Sequence of chain 1.B:
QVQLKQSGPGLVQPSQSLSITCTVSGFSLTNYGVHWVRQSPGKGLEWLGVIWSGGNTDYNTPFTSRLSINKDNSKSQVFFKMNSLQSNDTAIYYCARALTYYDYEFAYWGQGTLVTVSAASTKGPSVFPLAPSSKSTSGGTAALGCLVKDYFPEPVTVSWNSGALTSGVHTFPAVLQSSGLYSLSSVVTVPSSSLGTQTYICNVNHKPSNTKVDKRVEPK

A protein and the small-molecule ligand that binds it are described below.
Small molecule (SMILES): CC(C)C[C@@H]1NC(=O)[C@H](CC(=O)O)NC(=O)[C@H](Cc2ccccc2)NC(=O)[C@H](CCC(N)=O)NC(=O)[C@@H](N)CSSC[C@@H](C(=O)O)NC(=O)[C@H](CCCCN)NC(=O)[C@H](CCC(N)=O)NC(=O)[C@H](CCCN=C(N)N)NC(=O)[C@H](CCCN=C(N)N)NC(=O)[C@H]([C@@H](C)O)NC(=O)[C@H](CO)NC1=O

Sequence of chain 1.A:
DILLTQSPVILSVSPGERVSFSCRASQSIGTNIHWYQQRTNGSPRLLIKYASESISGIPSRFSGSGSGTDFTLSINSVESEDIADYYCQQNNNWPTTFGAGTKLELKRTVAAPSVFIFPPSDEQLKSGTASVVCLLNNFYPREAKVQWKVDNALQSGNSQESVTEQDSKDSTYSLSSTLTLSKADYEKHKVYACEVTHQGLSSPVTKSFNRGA

Binding-site contacts:
Ligand atom CE2 contacts residue ILE92 of chain 1.B at 3.7 Å (hydrophobic).
Ligand atom CD contacts residue GLY42 of chain 1.A at 3.2 Å.
Ligand atom NH2 contacts residue ASP85 of chain 1.A at 3.0 Å (salt-bridge).
Ligand atom CD contacts residue THR40 of chain 1.A at 3.5 Å.
Ligand atom NE contacts residue ILE92 of chain 1.B at 3.6 Å.
Ligand atom SG contacts residue VAL9 of chain 1.A at 3.2 Å.
Ligand atom CA contacts residue ASP85 of chain 1.A at 3.6 Å.
Ligand atom CB contacts residue ASP85 of chain 1.A at 3.3 Å.
Ligand atom SG contacts residue ILE10 of chain 1.A at 3.6 Å.
Ligand atom C contacts residue ASP85 of chain 1.A at 3.5 Å.
Ligand atom OG contacts residue GLU154 of chain 1.B at 2.8 Å (salt-bridge).
Ligand atom CZ contacts residue GLN39 of chain 1.B at 3.4 Å.
Ligand atom CG contacts residue ILE92 of chain 1.B at 3.5 Å (hydrophobic).
Ligand atom CD1 contacts residue GLN39 of chain 1.B at 3.4 Å.
Ligand atom NH1 contacts residue GLN111 of chain 1.B at 2.8 Å (h-bond).
Ligand atom CE2 contacts residue GLN39 of chain 1.B at 3.6 Å.
Ligand atom CZ contacts residue GLN111 of chain 1.B at 3.3 Å.
Ligand atom O contacts residue GLN38 of chain 1.A at 3.3 Å.
Ligand atom CG contacts residue THR40 of chain 1.A at 3.5 Å.
Ligand atom O contacts residue LYS103 of chain 1.A at 3.1 Å (salt-bridge).
Ligand atom NE2 contacts residue TYR87 of chain 1.A at 2.8 Å (h-bond).
Ligand atom CA contacts residue GLU154 of chain 1.B at 3.6 Å.
Ligand atom CB contacts residue GLU154 of chain 1.B at 3.3 Å.
Ligand atom NH1 contacts residue GLY42 of chain 1.A at 3.4 Å (h-bond).
Ligand atom CA contacts residue ASN41 of chain 1.A at 3.6 Å.
Ligand atom CE1 contacts residue GLN39 of chain 1.B at 3.2 Å.
Ligand atom CZ contacts residue ILE92 of chain 1.B at 3.6 Å (hydrophobic).
Ligand atom C contacts residue ASN41 of chain 1.A at 3.7 Å.
Ligand atom NH2 contacts residue GLN111 of chain 1.B at 2.9 Å (h-bond).
Ligand atom NH1 contacts residue THR40 of chain 1.A at 3.3 Å (h-bond).
Ligand atom CD1 contacts residue THR90 of chain 1.B at 3.6 Å.
Ligand atom NE contacts residue ASP85 of chain 1.A at 3.0 Å (salt-bridge).
Ligand atom N contacts residue ASP85 of chain 1.A at 2.7 Å (salt-bridge).
Ligand atom CA contacts residue ASP85 of chain 1.A at 3.4 Å.
Ligand atom O contacts residue ASN41 of chain 1.A at 3.2 Å (h-bond).
Ligand atom CE1 contacts residue GLN38 of chain 1.A at 3.6 Å.
Ligand atom O contacts residue PRO41 of chain 1.B at 3.5 Å.
Ligand atom O contacts residue ASN41 of chain 1.A at 2.8 Å (h-bond).
Ligand atom NH1 contacts residue SER43 of chain 1.A at 3.5 Å (h-bond).
Ligand atom NH2 contacts residue ALA84 of chain 1.A at 3.4 Å.